Sequence of chain 1.E:
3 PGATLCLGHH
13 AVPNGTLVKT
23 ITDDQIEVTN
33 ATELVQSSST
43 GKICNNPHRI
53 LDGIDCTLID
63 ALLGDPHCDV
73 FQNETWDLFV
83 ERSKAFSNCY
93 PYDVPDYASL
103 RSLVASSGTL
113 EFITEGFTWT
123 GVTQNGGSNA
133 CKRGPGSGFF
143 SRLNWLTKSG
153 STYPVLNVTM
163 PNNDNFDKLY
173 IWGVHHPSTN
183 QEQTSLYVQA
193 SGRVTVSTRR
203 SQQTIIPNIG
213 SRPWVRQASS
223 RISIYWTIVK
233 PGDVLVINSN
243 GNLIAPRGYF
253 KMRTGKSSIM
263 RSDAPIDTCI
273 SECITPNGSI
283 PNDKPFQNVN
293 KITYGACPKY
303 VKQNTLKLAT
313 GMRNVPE

The small molecule below binds the protein below.
Small molecule (SMILES): CC(=O)N[C@H]1[C@H](O[C@H]2[C@H](O)[C@@H](NC(C)=O)CO[C@@H]2CO)O[C@H](CO)[C@@H](O[C@@H]2O[C@H](CO[C@H]3O[C@H](CO)[C@@H](O)[C@H](O)[C@@H]3O)[C@@H](O)[C@H](O[C@H]3O[C@H](CO)[C@@H](O)[C@H](O)[C@@H]3O)[C@@H]2O)[C@@H]1O

Binding-site contacts:
Ligand atom C3 contacts residue ARG201 of chain 1.E at 4.3 Å.
Ligand atom C8 contacts residue VAL236 of chain 1.E at 4.3 Å (hydrophobic).
Ligand atom C2 contacts residue ASN159 of chain 1.E at 2.5 Å.
Ligand atom O6 contacts residue THR161 of chain 1.E at 3.7 Å.
Ligand atom C8 contacts residue THR161 of chain 1.E at 3.6 Å.
Ligand atom O3 contacts residue ARG201 of chain 1.E at 3.4 Å (salt-bridge).
Ligand atom O5 contacts residue ASN159 of chain 1.E at 2.2 Å (h-bond).
Ligand atom C4 contacts residue ASN159 of chain 1.E at 4.2 Å.
Ligand atom C3 contacts residue ASN159 of chain 1.E at 3.8 Å.
Ligand atom C7 contacts residue ASN159 of chain 1.E at 3.7 Å.
Ligand atom N2 contacts residue ASN159 of chain 1.E at 3.0 Å (h-bond).
Ligand atom C1 contacts residue ASN159 of chain 1.E at 1.4 Å.
Ligand atom O7 contacts residue ASN159 of chain 1.E at 4.0 Å.
Ligand atom O2 contacts residue ARG201 of chain 1.E at 3.6 Å (salt-bridge).
Ligand atom C5 contacts residue ASN159 of chain 1.E at 3.5 Å.
Ligand atom C6 contacts residue THR161 of chain 1.E at 3.5 Å.